A small-molecule ligand and the protein it binds are described below.
Small molecule (SMILES): CC(=O)N[C@@H]1[C@@H](O)[C@H](O)[C@@H](CO)O[C@H]1O

Binding-site contacts:
Ligand atom N2 contacts residue ASN340 of chain 1.A at 3.2 Å (h-bond).
Ligand atom C7 contacts residue ASN340 of chain 1.A at 3.5 Å.
Ligand atom C8 contacts residue VAL337 of chain 1.A at 4.0 Å (hydrophobic).
Ligand atom O7 contacts residue SER31 of chain 1.D at 3.7 Å.
Ligand atom C8 contacts residue ASN340 of chain 1.A at 3.7 Å.
Ligand atom C2 contacts residue ASN340 of chain 1.A at 2.6 Å.
Ligand atom O7 contacts residue ASN340 of chain 1.A at 4.0 Å.
Ligand atom C1 contacts residue SER336 of chain 1.A at 3.9 Å.
Ligand atom C7 contacts residue SER31 of chain 1.D at 4.2 Å.
Ligand atom C1 contacts residue ASN340 of chain 1.A at 1.4 Å.
Ligand atom O7 contacts residue SER30 of chain 1.D at 4.2 Å.
Ligand atom C3 contacts residue ASN340 of chain 1.A at 3.9 Å.
Ligand atom O5 contacts residue ASN340 of chain 1.A at 2.2 Å (h-bond).
Ligand atom C7 contacts residue SER336 of chain 1.A at 4.4 Å.
Ligand atom C4 contacts residue ASN340 of chain 1.A at 4.2 Å.
Ligand atom C8 contacts residue SER336 of chain 1.A at 3.6 Å.
Ligand atom C5 contacts residue ASN340 of chain 1.A at 3.6 Å.

Sequence of chain 1.D:
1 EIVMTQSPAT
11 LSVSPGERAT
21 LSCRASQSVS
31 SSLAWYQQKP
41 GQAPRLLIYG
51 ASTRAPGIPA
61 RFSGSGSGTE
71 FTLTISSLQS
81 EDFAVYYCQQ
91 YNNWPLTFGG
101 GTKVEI

Sequence of chain 1.A:
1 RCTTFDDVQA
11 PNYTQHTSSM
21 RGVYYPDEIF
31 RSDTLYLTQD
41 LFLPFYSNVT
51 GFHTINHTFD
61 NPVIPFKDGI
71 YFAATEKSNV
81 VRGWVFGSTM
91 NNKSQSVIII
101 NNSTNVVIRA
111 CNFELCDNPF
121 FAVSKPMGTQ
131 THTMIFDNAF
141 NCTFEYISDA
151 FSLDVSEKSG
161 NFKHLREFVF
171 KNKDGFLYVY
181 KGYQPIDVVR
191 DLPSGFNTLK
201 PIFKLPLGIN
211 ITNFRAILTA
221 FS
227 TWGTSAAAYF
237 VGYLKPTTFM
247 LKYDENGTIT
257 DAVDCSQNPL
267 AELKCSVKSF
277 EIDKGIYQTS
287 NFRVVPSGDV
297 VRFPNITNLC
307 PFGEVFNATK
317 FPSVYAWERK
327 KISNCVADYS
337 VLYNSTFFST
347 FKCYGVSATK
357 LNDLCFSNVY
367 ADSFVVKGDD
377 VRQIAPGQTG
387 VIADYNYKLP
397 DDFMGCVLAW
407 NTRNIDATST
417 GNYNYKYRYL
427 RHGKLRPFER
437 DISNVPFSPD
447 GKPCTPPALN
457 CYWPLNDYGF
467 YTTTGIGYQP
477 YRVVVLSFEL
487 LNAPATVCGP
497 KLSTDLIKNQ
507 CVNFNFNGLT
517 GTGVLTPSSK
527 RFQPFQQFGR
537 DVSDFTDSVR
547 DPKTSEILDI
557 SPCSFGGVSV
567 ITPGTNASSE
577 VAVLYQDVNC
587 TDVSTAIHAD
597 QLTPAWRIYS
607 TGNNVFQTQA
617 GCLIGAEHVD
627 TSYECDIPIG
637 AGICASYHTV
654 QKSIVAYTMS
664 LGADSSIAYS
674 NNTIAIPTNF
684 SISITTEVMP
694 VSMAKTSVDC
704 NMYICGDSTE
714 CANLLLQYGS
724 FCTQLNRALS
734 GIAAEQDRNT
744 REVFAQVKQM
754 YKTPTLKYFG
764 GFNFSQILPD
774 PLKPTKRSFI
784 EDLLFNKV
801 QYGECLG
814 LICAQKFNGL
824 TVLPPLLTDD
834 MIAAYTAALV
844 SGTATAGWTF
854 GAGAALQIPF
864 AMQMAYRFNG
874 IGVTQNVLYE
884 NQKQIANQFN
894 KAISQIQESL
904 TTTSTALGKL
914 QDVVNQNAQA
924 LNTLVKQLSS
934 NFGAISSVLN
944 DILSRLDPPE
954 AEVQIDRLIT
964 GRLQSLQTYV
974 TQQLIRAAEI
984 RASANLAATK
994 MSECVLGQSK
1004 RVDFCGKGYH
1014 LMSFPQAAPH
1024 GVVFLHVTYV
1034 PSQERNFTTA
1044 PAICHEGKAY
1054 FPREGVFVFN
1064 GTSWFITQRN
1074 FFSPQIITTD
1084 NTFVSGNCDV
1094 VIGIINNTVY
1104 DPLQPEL